Sequence of chain 1.A:
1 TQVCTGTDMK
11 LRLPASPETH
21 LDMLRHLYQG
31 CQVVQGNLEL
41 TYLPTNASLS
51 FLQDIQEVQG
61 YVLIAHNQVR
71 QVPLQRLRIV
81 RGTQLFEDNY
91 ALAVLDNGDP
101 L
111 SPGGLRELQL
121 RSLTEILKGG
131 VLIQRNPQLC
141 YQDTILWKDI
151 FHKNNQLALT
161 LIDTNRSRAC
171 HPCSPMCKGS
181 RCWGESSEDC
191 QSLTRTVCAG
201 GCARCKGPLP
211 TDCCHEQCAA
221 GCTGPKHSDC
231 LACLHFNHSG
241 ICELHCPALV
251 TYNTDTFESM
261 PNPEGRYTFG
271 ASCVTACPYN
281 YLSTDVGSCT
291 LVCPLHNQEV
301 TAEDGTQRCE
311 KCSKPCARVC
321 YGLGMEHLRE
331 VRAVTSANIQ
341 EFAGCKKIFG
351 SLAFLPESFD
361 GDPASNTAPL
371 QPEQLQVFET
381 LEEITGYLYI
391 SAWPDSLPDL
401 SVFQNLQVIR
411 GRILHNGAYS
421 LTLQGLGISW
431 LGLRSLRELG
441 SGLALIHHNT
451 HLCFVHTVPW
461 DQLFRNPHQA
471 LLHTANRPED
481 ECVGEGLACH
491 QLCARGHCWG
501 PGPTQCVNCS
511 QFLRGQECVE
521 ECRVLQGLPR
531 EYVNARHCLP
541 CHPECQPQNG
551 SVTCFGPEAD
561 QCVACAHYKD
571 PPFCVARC

This protein binds this small molecule.
Small molecule (SMILES): CC(=O)N[C@@H]1[C@@H](O)[C@H](O)[C@@H](CO)O[C@H]1O

Binding-site contacts:
Ligand atom C2 contacts residue ASN46 of chain 1.A at 2.4 Å.
Ligand atom O5 contacts residue ASN46 of chain 1.A at 2.5 Å (h-bond).
Ligand atom C6 contacts residue THR45 of chain 1.A at 4.3 Å.
Ligand atom C8 contacts residue ASN46 of chain 1.A at 4.4 Å.
Ligand atom C5 contacts residue ASN46 of chain 1.A at 3.8 Å.
Ligand atom C1 contacts residue ASN46 of chain 1.A at 1.5 Å.
Ligand atom O7 contacts residue ASN46 of chain 1.A at 3.5 Å (h-bond).
Ligand atom C3 contacts residue ASN46 of chain 1.A at 3.8 Å.
Ligand atom N2 contacts residue ASN46 of chain 1.A at 2.8 Å (h-bond).
Ligand atom O6 contacts residue THR45 of chain 1.A at 3.1 Å.
Ligand atom C4 contacts residue ASN46 of chain 1.A at 4.3 Å.
Ligand atom C7 contacts residue ASN46 of chain 1.A at 3.3 Å.